Sequence of chain 1.D:
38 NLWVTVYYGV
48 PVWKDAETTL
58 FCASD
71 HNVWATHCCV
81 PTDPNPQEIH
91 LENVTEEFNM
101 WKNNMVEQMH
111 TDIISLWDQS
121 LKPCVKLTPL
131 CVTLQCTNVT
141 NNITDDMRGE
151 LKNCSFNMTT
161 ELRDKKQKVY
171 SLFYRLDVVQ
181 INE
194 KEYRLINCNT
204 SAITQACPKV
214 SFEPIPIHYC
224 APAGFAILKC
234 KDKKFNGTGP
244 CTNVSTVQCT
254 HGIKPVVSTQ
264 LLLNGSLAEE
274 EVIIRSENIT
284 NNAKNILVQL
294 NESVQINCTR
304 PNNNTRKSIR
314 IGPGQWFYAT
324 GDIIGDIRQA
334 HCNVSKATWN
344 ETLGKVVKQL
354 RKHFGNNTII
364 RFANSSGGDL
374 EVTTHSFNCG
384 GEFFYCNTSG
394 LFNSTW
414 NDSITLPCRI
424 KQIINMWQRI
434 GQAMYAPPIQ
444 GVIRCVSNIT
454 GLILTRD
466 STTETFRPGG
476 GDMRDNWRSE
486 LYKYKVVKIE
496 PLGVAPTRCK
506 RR

Binding-site contacts:
Ligand atom C4 contacts residue ASN281 of chain 1.D at 4.3 Å.
Ligand atom C6 contacts residue THR283 of chain 1.D at 4.0 Å.
Ligand atom O5 contacts residue THR283 of chain 1.D at 2.8 Å (h-bond).
Ligand atom N2 contacts residue ASN281 of chain 1.D at 3.0 Å (h-bond).
Ligand atom C5 contacts residue ASN281 of chain 1.D at 3.8 Å.
Ligand atom C3 contacts residue ASN281 of chain 1.D at 3.9 Å.
Ligand atom C1 contacts residue THR283 of chain 1.D at 3.1 Å.
Ligand atom C7 contacts residue ASN281 of chain 1.D at 3.3 Å.
Ligand atom O5 contacts residue ASN284 of chain 1.D at 4.3 Å.
Ligand atom O5 contacts residue ASN281 of chain 1.D at 2.4 Å (h-bond).
Ligand atom C5 contacts residue THR283 of chain 1.D at 3.7 Å.
Ligand atom O7 contacts residue ASN284 of chain 1.D at 4.4 Å.
Ligand atom O7 contacts residue ASN281 of chain 1.D at 3.4 Å (h-bond).
Ligand atom C1 contacts residue ASN281 of chain 1.D at 1.5 Å.
Ligand atom C2 contacts residue ASN281 of chain 1.D at 2.5 Å.
Ligand atom C8 contacts residue ASN281 of chain 1.D at 4.0 Å.

A protein and the small-molecule ligand that binds it are described below.
Small molecule (SMILES): CC(=O)N[C@@H]1[C@@H](O)[C@H](O)[C@@H](CO)O[C@H]1O